Sequence of chain 1.A:
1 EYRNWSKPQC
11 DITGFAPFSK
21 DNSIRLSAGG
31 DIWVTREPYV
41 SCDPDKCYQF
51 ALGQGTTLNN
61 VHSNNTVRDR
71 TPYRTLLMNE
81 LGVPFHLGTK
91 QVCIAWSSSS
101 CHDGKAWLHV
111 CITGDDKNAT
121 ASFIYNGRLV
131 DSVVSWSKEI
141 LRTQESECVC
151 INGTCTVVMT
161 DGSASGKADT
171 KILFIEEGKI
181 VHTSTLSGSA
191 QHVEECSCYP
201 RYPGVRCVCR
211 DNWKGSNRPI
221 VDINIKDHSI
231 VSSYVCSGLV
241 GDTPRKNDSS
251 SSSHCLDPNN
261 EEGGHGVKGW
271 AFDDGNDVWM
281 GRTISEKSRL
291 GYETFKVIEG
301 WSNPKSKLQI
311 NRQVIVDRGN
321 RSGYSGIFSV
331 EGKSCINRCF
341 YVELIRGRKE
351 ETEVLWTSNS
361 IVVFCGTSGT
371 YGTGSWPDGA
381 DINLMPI

Binding-site contacts:
Ligand atom C3 contacts residue GLN309 of chain 3.A at 3.6 Å.
Ligand atom O3 contacts residue GLN309 of chain 3.A at 3.6 Å.
Ligand atom C5 contacts residue TYR371 of chain 3.A at 3.8 Å (hydrophobic).
Ligand atom O6 contacts residue THR373 of chain 3.A at 3.4 Å.
Ligand atom C1 contacts residue ASN118 of chain 1.A at 1.4 Å.
Ligand atom O7 contacts residue THR373 of chain 3.A at 3.8 Å.
Ligand atom O5 contacts residue THR373 of chain 3.A at 3.1 Å.
Ligand atom O6 contacts residue GLY372 of chain 3.A at 2.7 Å (h-bond).
Ligand atom C3 contacts residue ASN311 of chain 3.A at 3.6 Å.
Ligand atom O2 contacts residue GLN309 of chain 3.A at 2.9 Å (h-bond).
Ligand atom O4 contacts residue ARG312 of chain 3.A at 3.6 Å.
Ligand atom O3 contacts residue SER249 of chain 3.A at 3.5 Å.
Ligand atom C2 contacts residue ASN118 of chain 1.A at 2.4 Å.
Ligand atom O7 contacts residue ASN118 of chain 1.A at 2.9 Å (h-bond).
Ligand atom O5 contacts residue GLY372 of chain 3.A at 3.2 Å.
Ligand atom O4 contacts residue ASN311 of chain 3.A at 3.7 Å.
Ligand atom C5 contacts residue ASN118 of chain 1.A at 3.6 Å.
Ligand atom O2 contacts residue ILE310 of chain 3.A at 3.6 Å.
Ligand atom O3 contacts residue ASN311 of chain 3.A at 3.0 Å (h-bond).
Ligand atom C6 contacts residue GLY372 of chain 3.A at 3.4 Å.
Ligand atom C4 contacts residue GLN309 of chain 3.A at 3.3 Å.
Ligand atom O6 contacts residue TYR371 of chain 3.A at 3.6 Å.
Ligand atom O4 contacts residue GLN309 of chain 3.A at 3.8 Å.
Ligand atom N2 contacts residue ASN118 of chain 1.A at 2.8 Å (h-bond).
Ligand atom O2 contacts residue SER249 of chain 3.A at 2.9 Å (h-bond).
Ligand atom C2 contacts residue THR373 of chain 3.A at 3.8 Å.
Ligand atom O6 contacts residue LYS307 of chain 3.A at 2.9 Å (salt-bridge).
Ligand atom C7 contacts residue ASN118 of chain 1.A at 3.0 Å.
Ligand atom O2 contacts residue ARG312 of chain 3.A at 3.4 Å.
Ligand atom C3 contacts residue ASN118 of chain 1.A at 3.7 Å.
Ligand atom O3 contacts residue ILE310 of chain 3.A at 3.7 Å.
Ligand atom O4 contacts residue ARG312 of chain 3.A at 3.4 Å (salt-bridge).
Ligand atom C6 contacts residue LYS307 of chain 3.A at 3.6 Å.
Ligand atom C6 contacts residue ILE310 of chain 3.A at 3.6 Å (hydrophobic).
Ligand atom O3 contacts residue GLN309 of chain 3.A at 3.4 Å (h-bond).
Ligand atom O2 contacts residue ASP248 of chain 3.A at 3.2 Å.
Ligand atom C1 contacts residue THR373 of chain 3.A at 3.7 Å.
Ligand atom C6 contacts residue TYR371 of chain 3.A at 3.3 Å (hydrophobic).
Ligand atom O5 contacts residue ASN118 of chain 1.A at 2.4 Å (h-bond).
Ligand atom O5 contacts residue ASP248 of chain 3.A at 3.5 Å.

A protein and the small-molecule ligand that binds it are described below.
Small molecule (SMILES): CC(=O)N[C@H]1[C@H](O[C@H]2[C@H](O)[C@@H](NC(C)=O)CO[C@@H]2CO)O[C@H](CO)[C@@H](O[C@@H]2O[C@H](CO)[C@@H](O)[C@H](O[C@H]3O[C@H](CO)[C@@H](O)[C@H](O)[C@@H]3O[C@H]3O[C@H](CO)[C@@H](O)[C@H](O)[C@@H]3O[C@H]3O[C@H](CO)[C@@H](O)[C@H](O)[C@@H]3O)[C@@H]2O)[C@@H]1O

Sequence of chain 3.A:
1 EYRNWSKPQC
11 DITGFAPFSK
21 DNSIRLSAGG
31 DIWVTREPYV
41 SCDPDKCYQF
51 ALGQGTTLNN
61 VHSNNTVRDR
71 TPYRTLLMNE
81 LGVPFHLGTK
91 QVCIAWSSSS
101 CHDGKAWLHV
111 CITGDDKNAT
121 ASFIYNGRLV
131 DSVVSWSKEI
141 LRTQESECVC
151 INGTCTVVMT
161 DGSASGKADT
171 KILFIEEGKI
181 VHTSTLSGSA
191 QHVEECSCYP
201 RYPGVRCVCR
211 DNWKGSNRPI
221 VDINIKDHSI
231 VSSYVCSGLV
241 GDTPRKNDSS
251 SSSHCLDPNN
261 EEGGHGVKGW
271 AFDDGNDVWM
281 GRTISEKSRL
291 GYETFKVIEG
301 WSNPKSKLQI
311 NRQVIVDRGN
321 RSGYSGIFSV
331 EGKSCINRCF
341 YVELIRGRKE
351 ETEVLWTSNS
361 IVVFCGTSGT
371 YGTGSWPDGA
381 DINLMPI